Sequence of chain 1.D:
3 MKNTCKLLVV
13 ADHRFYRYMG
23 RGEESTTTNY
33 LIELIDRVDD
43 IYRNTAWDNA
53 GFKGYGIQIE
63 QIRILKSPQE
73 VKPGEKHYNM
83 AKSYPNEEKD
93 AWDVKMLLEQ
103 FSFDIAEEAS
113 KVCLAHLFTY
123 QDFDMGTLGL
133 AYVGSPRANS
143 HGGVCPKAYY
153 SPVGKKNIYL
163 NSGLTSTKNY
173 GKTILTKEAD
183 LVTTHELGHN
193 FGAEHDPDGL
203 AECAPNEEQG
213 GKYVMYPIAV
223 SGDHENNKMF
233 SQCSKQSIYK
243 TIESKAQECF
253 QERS

Binding-site contacts:
Ligand atom O4 contacts residue LEU132 of chain 1.D at 3.9 Å.
Ligand atom O contacts residue HIS197 of chain 1.D at 3.2 Å (h-bond).
Ligand atom C7 contacts residue THR129 of chain 1.D at 3.8 Å.
Ligand atom N contacts residue HIS187 of chain 1.D at 4.0 Å.
Ligand atom C2 contacts residue ALA221 of chain 1.D at 3.7 Å (hydrophobic).
Ligand atom C3 contacts residue VAL184 of chain 1.D at 3.9 Å (hydrophobic).
Ligand atom C contacts residue ZN1 of chain 1.K at 3.0 Å.
Ligand atom C9 contacts residue MET127 of chain 1.D at 3.4 Å (hydrophobic).
Ligand atom C10 contacts residue GLY128 of chain 1.D at 3.6 Å.
Ligand atom C contacts residue GLY131 of chain 1.D at 3.6 Å.
Ligand atom C10 contacts residue ALA221 of chain 1.D at 4.0 Å (hydrophobic).
Ligand atom C8 contacts residue PRO219 of chain 1.D at 3.6 Å (hydrophobic).
Ligand atom N contacts residue GLU188 of chain 1.D at 2.8 Å (salt-bridge).
Ligand atom O2 contacts residue ILE220 of chain 1.D at 3.4 Å.
Ligand atom C12 contacts residue ASN171 of chain 1.D at 3.6 Å.
Ligand atom O1 contacts residue THR129 of chain 1.D at 3.2 Å.
Ligand atom O contacts residue HIS187 of chain 1.D at 3.7 Å.
Ligand atom N1 contacts residue PRO219 of chain 1.D at 3.2 Å (h-bond).
Ligand atom CB contacts residue GLU188 of chain 1.D at 3.3 Å.
Ligand atom O4 contacts residue GLU188 of chain 1.D at 2.5 Å (salt-bridge).
Ligand atom C5 contacts residue GLY128 of chain 1.D at 3.5 Å.
Ligand atom O1 contacts residue GLY128 of chain 1.D at 3.8 Å.
Ligand atom C2 contacts residue TYR218 of chain 1.D at 3.7 Å (hydrophobic).
Ligand atom O4 contacts residue ZN1 of chain 1.K at 2.5 Å.
Ligand atom O contacts residue ZN1 of chain 1.K at 2.3 Å.
Ligand atom O2 contacts residue ALA221 of chain 1.D at 2.9 Å (h-bond).
Ligand atom N contacts residue ZN1 of chain 1.K at 2.9 Å.
Ligand atom O4 contacts residue HIS187 of chain 1.D at 3.7 Å.
Ligand atom O1 contacts residue LEU130 of chain 1.D at 3.0 Å (h-bond).
Ligand atom N contacts residue GLY131 of chain 1.D at 3.0 Å (h-bond).
Ligand atom C2 contacts residue PRO219 of chain 1.D at 3.9 Å (hydrophobic).
Ligand atom O4 contacts residue HIS191 of chain 1.D at 3.4 Å.
Ligand atom C contacts residue GLU188 of chain 1.D at 4.0 Å.
Ligand atom C0 contacts residue GLY131 of chain 1.D at 3.6 Å.
Ligand atom CA contacts residue PRO219 of chain 1.D at 4.0 Å (hydrophobic).
Ligand atom C2 contacts residue HIS187 of chain 1.D at 3.5 Å.
Ligand atom N2 contacts residue GLY128 of chain 1.D at 2.9 Å (h-bond).
Ligand atom O3 contacts residue TYR172 of chain 1.D at 3.1 Å (h-bond).
Ligand atom O4 contacts residue GLY131 of chain 1.D at 3.8 Å.
Ligand atom C11 contacts residue GLY128 of chain 1.D at 3.8 Å.

The protein below binds the small molecule below.
Small molecule (SMILES): CC(C)C[C@H](CC(=O)NO)C(=O)N[C@H](C(=O)NC(C)C(=O)NCCN)C(C)(C)C